Binding-site contacts:
Ligand atom PA contacts residue MG1 of chain 1.N at 3.8 Å.
Ligand atom O2B contacts residue ARG184 of chain 1.C at 3.8 Å.
Ligand atom O1B contacts residue MG1 of chain 1.N at 4.2 Å.
Ligand atom O3B contacts residue ARG178 of chain 1.C at 2.8 Å (salt-bridge).
Ligand atom C2 contacts residue PHE188 of chain 1.C at 3.4 Å (hydrophobic).
Ligand atom C5 contacts residue VAL67 of chain 1.C at 3.6 Å (hydrophobic).
Ligand atom C1 contacts residue POP1 of chain 1.O at 3.9 Å.
Ligand atom O2A contacts residue ARG75 of chain 1.C at 3.9 Å.
Ligand atom O1A contacts residue ARG75 of chain 1.C at 4.0 Å.
Ligand atom O1B contacts residue ARG184 of chain 1.C at 3.6 Å (salt-bridge).
Ligand atom PA contacts residue POP1 of chain 1.O at 4.2 Å.
Ligand atom C4 contacts residue THR66 of chain 1.C at 3.4 Å.
Ligand atom O2A contacts residue MG1 of chain 1.N at 2.4 Å.
Ligand atom C4 contacts residue PRO23 of chain 1.C at 3.1 Å (hydrophobic).
Ligand atom C2 contacts residue ASP24 of chain 1.C at 4.0 Å.
Ligand atom O3A contacts residue ARG178 of chain 1.C at 3.9 Å.
Ligand atom C4 contacts residue LEU22 of chain 1.C at 3.6 Å (hydrophobic).
Ligand atom C1 contacts residue ASP24 of chain 1.C at 4.0 Å.
Ligand atom PB contacts residue SER186 of chain 1.C at 3.4 Å.
Ligand atom O2A contacts residue ASP24 of chain 1.C at 3.8 Å.
Ligand atom C5 contacts residue PRO23 of chain 1.C at 3.5 Å (hydrophobic).
Ligand atom O2A contacts residue POP1 of chain 1.O at 2.9 Å (h-bond).
Ligand atom C1 contacts residue ASN72 of chain 1.C at 4.1 Å.
Ligand atom O1 contacts residue PHE188 of chain 1.C at 3.8 Å.
Ligand atom O1 contacts residue ASN72 of chain 1.C at 3.7 Å.
Ligand atom O3A contacts residue SER186 of chain 1.C at 3.6 Å.
Ligand atom O2B contacts residue SER186 of chain 1.C at 2.8 Å (h-bond).
Ligand atom O3B contacts residue SER186 of chain 1.C at 3.4 Å (h-bond).
Ligand atom C5 contacts residue SER68 of chain 1.C at 4.2 Å.
Ligand atom C2 contacts residue PRO23 of chain 1.C at 3.4 Å (hydrophobic).
Ligand atom C3 contacts residue PHE188 of chain 1.C at 3.3 Å (hydrophobic).
Ligand atom O1A contacts residue ASN72 of chain 1.C at 3.5 Å (h-bond).
Ligand atom PB contacts residue ARG178 of chain 1.C at 3.9 Å.
Ligand atom C1 contacts residue PHE188 of chain 1.C at 4.1 Å (hydrophobic).
Ligand atom C5 contacts residue PHE188 of chain 1.C at 3.6 Å (hydrophobic).
Ligand atom C5 contacts residue THR66 of chain 1.C at 3.4 Å.
Ligand atom C4 contacts residue PHE188 of chain 1.C at 3.4 Å (hydrophobic).
Ligand atom PB contacts residue ARG184 of chain 1.C at 3.5 Å.
Ligand atom C3 contacts residue PRO23 of chain 1.C at 3.0 Å (hydrophobic).
Ligand atom O3B contacts residue ARG184 of chain 1.C at 2.5 Å (salt-bridge).

Sequence of chain 1.C:
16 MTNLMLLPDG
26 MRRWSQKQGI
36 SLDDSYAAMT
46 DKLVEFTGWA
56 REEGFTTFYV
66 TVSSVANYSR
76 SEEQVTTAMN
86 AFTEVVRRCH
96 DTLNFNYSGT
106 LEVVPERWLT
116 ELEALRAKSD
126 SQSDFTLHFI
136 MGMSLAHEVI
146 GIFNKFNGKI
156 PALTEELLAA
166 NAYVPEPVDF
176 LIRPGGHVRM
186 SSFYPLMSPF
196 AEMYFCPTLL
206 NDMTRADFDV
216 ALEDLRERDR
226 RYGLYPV

The small molecule below binds the protein below.
Small molecule (SMILES): CC(C)=CCO[P](=O)(O)OP(=O)(O)O